Sequence of chain 59.F:
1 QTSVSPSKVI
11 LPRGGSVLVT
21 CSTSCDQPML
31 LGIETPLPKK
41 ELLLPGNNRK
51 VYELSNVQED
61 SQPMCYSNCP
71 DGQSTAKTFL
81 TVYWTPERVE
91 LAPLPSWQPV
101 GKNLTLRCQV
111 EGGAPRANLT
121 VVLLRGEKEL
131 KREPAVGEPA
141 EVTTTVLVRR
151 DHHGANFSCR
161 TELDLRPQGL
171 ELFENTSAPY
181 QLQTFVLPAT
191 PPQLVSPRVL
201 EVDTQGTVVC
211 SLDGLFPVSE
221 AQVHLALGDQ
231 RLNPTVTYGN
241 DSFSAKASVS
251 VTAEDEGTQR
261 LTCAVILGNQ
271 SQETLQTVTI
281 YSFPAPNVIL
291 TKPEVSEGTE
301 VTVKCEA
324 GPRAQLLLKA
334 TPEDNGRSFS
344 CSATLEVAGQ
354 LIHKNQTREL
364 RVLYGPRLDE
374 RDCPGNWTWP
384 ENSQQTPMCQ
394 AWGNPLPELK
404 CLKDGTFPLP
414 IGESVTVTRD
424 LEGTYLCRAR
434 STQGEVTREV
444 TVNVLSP

Binding-site contacts:
Ligand atom C6 contacts residue LYS128 of chain 59.F at 4.3 Å.
Ligand atom C3 contacts residue GLU127 of chain 59.F at 3.6 Å.
Ligand atom C5 contacts residue GLU127 of chain 59.F at 3.6 Å.
Ligand atom C1 contacts residue ASN156 of chain 59.F at 1.4 Å.
Ligand atom C5 contacts residue GLY126 of chain 59.F at 4.0 Å.
Ligand atom C8 contacts residue ASN156 of chain 59.F at 4.2 Å.
Ligand atom O5 contacts residue GLY126 of chain 59.F at 3.7 Å.
Ligand atom C2 contacts residue ASN156 of chain 59.F at 2.3 Å.
Ligand atom C3 contacts residue ASN156 of chain 59.F at 3.6 Å.
Ligand atom C8 contacts residue PRO179 of chain 59.F at 4.4 Å (hydrophobic).
Ligand atom C4 contacts residue ASN156 of chain 59.F at 4.2 Å.
Ligand atom O7 contacts residue ASN156 of chain 59.F at 3.2 Å (h-bond).
Ligand atom C7 contacts residue ASN156 of chain 59.F at 3.3 Å.
Ligand atom O5 contacts residue ASN156 of chain 59.F at 2.5 Å (h-bond).
Ligand atom O3 contacts residue GLU127 of chain 59.F at 4.2 Å.
Ligand atom C4 contacts residue GLU127 of chain 59.F at 3.6 Å.
Ligand atom O4 contacts residue GLU127 of chain 59.F at 3.1 Å (salt-bridge).
Ligand atom C5 contacts residue ASN156 of chain 59.F at 3.7 Å.
Ligand atom N2 contacts residue ASN156 of chain 59.F at 2.5 Å (h-bond).
Ligand atom C1 contacts residue GLY126 of chain 59.F at 3.4 Å.
Ligand atom C6 contacts residue GLU127 of chain 59.F at 3.8 Å.

The small molecule below binds the protein below.
Small molecule (SMILES): CC(=O)N[C@@H]1[C@@H](O)[C@H](O)[C@@H](CO)O[C@H]1O